Binding-site contacts:
Ligand atom NAN contacts residue MET93 of chain 1.A at 3.4 Å.
Ligand atom CAZ contacts residue ARG143 of chain 1.A at 3.1 Å.
Ligand atom NAQ contacts residue LEU22 of chain 1.A at 3.6 Å.
Ligand atom C6 contacts residue ALA45 of chain 1.A at 3.5 Å (hydrophobic).
Ligand atom CAG contacts residue GLY99 of chain 1.A at 3.5 Å.
Ligand atom CAS contacts residue ALA96 of chain 1.A at 3.5 Å (hydrophobic).
Ligand atom CAH contacts residue LEU22 of chain 1.A at 3.7 Å (hydrophobic).
Ligand atom CAT contacts residue ASP157 of chain 1.A at 3.7 Å.
Ligand atom NAO contacts residue ALA96 of chain 1.A at 2.9 Å (h-bond).
Ligand atom N3 contacts residue LEU146 of chain 1.A at 3.4 Å.
Ligand atom N1 contacts residue LEU146 of chain 1.A at 3.7 Å.
Ligand atom CAZ contacts residue ASN144 of chain 1.A at 3.3 Å.
Ligand atom CAK contacts residue ASP157 of chain 1.A at 3.6 Å.
Ligand atom NBC contacts residue LEU146 of chain 1.A at 3.8 Å.
Ligand atom CAF contacts residue GLY99 of chain 1.A at 3.5 Å.
Ligand atom NAO contacts residue MET95 of chain 1.A at 3.4 Å (h-bond).
Ligand atom CAX contacts residue PRO100 of chain 1.A at 3.7 Å (hydrophobic).
Ligand atom CAZ contacts residue ASP157 of chain 1.A at 3.4 Å.
Ligand atom C6 contacts residue LEU146 of chain 1.A at 3.6 Å (hydrophobic).
Ligand atom CAM contacts residue ASP157 of chain 1.A at 3.2 Å.
Ligand atom NBA contacts residue ASP157 of chain 1.A at 2.6 Å (salt-bridge).
Ligand atom CAF contacts residue GLU97 of chain 1.A at 3.7 Å.
Ligand atom CAF contacts residue ALA96 of chain 1.A at 3.2 Å (hydrophobic).
Ligand atom NAQ contacts residue PRO100 of chain 1.A at 3.7 Å.
Ligand atom CAY contacts residue GLY99 of chain 1.A at 3.7 Å.
Ligand atom CAU contacts residue ASP157 of chain 1.A at 3.7 Å.
Ligand atom N1 contacts residue ALA45 of chain 1.A at 3.5 Å.
Ligand atom C2 contacts residue LEU146 of chain 1.A at 3.6 Å (hydrophobic).
Ligand atom CAL contacts residue ASP157 of chain 1.A at 3.4 Å.
Ligand atom OAC contacts residue ARG143 of chain 1.A at 2.8 Å (salt-bridge).
Ligand atom CAX contacts residue LEU22 of chain 1.A at 3.7 Å (hydrophobic).
Ligand atom N1 contacts residue ALA96 of chain 1.A at 3.0 Å (h-bond).
Ligand atom C6 contacts residue ALA96 of chain 1.A at 3.7 Å (hydrophobic).
Ligand atom C5 contacts residue LEU146 of chain 1.A at 3.4 Å (hydrophobic).
Ligand atom C5 contacts residue ALA45 of chain 1.A at 3.6 Å (hydrophobic).
Ligand atom C6 contacts residue GLU94 of chain 1.A at 3.4 Å.
Ligand atom C4 contacts residue LEU146 of chain 1.A at 3.3 Å (hydrophobic).
Ligand atom CAA contacts residue ASP157 of chain 1.A at 3.5 Å.
Ligand atom CAH contacts residue PRO100 of chain 1.A at 3.5 Å (hydrophobic).
Ligand atom C2 contacts residue ALA45 of chain 1.A at 3.7 Å (hydrophobic).

Sequence of chain 1.A:
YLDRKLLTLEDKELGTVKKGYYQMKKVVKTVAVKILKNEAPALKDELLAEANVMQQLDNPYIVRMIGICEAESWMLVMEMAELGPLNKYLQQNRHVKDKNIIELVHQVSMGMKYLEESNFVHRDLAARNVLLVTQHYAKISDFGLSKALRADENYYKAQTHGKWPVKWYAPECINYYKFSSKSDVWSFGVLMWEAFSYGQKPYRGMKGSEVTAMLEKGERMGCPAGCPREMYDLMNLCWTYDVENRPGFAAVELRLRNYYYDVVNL

The protein below binds the small molecule below.
Small molecule (SMILES): Cc1nn(-c2ccnc(Nc3ccc4c(cnn4C)c3)n2)cc1CN1CC(O)C1